Sequence of chain 1.L:
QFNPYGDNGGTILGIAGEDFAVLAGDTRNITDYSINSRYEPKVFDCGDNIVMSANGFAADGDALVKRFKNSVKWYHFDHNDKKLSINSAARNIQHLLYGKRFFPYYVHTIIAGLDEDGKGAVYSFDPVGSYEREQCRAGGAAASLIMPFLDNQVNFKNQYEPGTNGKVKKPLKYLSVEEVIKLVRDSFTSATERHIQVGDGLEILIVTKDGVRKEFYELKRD

Sequence of chain 1.K:
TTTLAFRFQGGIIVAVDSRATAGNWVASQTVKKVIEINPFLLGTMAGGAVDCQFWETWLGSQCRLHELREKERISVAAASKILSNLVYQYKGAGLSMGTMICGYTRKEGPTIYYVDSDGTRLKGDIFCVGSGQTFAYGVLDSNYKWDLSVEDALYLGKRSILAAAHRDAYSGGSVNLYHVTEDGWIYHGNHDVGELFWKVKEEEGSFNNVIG

This small molecule binds to this protein.
Small molecule (SMILES): CC(C)C[C@H](NC(=O)[C@H](CCc1ccccc1)NC(=O)CN1CCOCC1)C(=O)N[C@@H](Cc1ccccc1)C(=O)N[C@@H](CC(C)C)[C@@H](O)[C@H](C)CO

Binding-site contacts:
Ligand atom C43 contacts residue THR1 of chain 1.K at 2.7 Å.
Ligand atom N41 contacts residue THR1 of chain 1.K at 3.6 Å.
Ligand atom O48 contacts residue GLY47 of chain 1.K at 3.1 Å (h-bond).
Ligand atom O48 contacts residue MES1 of chain 1.IA at 2.8 Å (h-bond).
Ligand atom C51 contacts residue TYR170 of chain 1.K at 3.5 Å (hydrophobic).
Ligand atom C12 contacts residue ASP126 of chain 1.L at 3.2 Å.
Ligand atom C11 contacts residue ASP126 of chain 1.L at 3.4 Å.
Ligand atom C17 contacts residue ARG101 of chain 1.L at 3.5 Å.
Ligand atom C5 contacts residue HIS108 of chain 1.L at 3.3 Å.
Ligand atom C58 contacts residue ARG19 of chain 1.K at 3.1 Å.
Ligand atom N41 contacts residue GLY47 of chain 1.K at 2.9 Å (h-bond).
Ligand atom O48 contacts residue THR1 of chain 1.K at 2.3 Å (h-bond).
Ligand atom O40 contacts residue THR21 of chain 1.K at 3.0 Å (h-bond).
Ligand atom C47 contacts residue THR1 of chain 1.K at 1.4 Å.
Ligand atom N22 contacts residue ASP126 of chain 1.L at 3.3 Å (salt-bridge).
Ligand atom C23 contacts residue THR21 of chain 1.K at 3.6 Å.
Ligand atom C58 contacts residue TYR170 of chain 1.K at 3.1 Å (hydrophobic).
Ligand atom C38 contacts residue GLY47 of chain 1.K at 3.6 Å.
Ligand atom C32 contacts residue THR21 of chain 1.K at 3.7 Å.
Ligand atom O40 contacts residue ALA20 of chain 1.K at 3.3 Å.
Ligand atom C16 contacts residue ARG101 of chain 1.L at 3.6 Å.
Ligand atom C42 contacts residue THR1 of chain 1.K at 2.4 Å.
Ligand atom O29 contacts residue ALA49 of chain 1.K at 3.0 Å (h-bond).
Ligand atom O60 contacts residue THR1 of chain 1.K at 3.2 Å (h-bond).
Ligand atom C59 contacts residue MES1 of chain 1.IA at 3.7 Å.
Ligand atom C51 contacts residue THR1 of chain 1.K at 1.5 Å.
Ligand atom C27 contacts residue SER130 of chain 1.L at 3.5 Å.
Ligand atom C59 contacts residue THR1 of chain 1.K at 2.5 Å.
Ligand atom O9 contacts residue PRO127 of chain 1.L at 3.3 Å.
Ligand atom N30 contacts residue THR21 of chain 1.K at 2.8 Å (h-bond).
Ligand atom C58 contacts residue LYS33 of chain 1.K at 3.5 Å.
Ligand atom C44 contacts residue THR1 of chain 1.K at 3.6 Å.
Ligand atom C58 contacts residue THR1 of chain 1.K at 2.5 Å.
Ligand atom C43 contacts residue GLY47 of chain 1.K at 3.3 Å.
Ligand atom C59 contacts residue TYR170 of chain 1.K at 3.7 Å (hydrophobic).
Ligand atom C31 contacts residue GLY47 of chain 1.K at 3.4 Å.
Ligand atom O1 contacts residue HIS108 of chain 1.L at 3.1 Å.
Ligand atom O60 contacts residue MES1 of chain 1.IA at 2.6 Å (h-bond).
Ligand atom C39 contacts residue GLY47 of chain 1.K at 3.5 Å.
Ligand atom C31 contacts residue THR21 of chain 1.K at 3.7 Å.